The protein below binds the small molecule below.
Small molecule (SMILES): CC(C)C[C@H](NC(=O)[C@H](C)NC(=O)[C@H](C)NC(=O)[C@H](Cc1ccc(OP(=O)(O)O)cc1)NC(=O)[C@H](CC(N)=O)NC(=O)[C@@H](N)CC(C)C)C(=O)N[C@@H](C)C=O

Sequence of chain 1.A:
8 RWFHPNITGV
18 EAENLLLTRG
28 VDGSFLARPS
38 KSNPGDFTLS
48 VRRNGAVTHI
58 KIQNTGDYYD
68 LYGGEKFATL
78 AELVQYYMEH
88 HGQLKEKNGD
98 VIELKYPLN

Binding-site contacts:
Ligand atom P contacts residue LYS38 of chain 1.A at 3.8 Å.
Ligand atom CG contacts residue LYS92 of chain 1.A at 3.8 Å.
Ligand atom CD2 contacts residue ILE57 of chain 1.A at 3.5 Å (hydrophobic).
Ligand atom O contacts residue GLU93 of chain 1.A at 3.3 Å.
Ligand atom CD2 contacts residue HIS56 of chain 1.A at 3.7 Å.
Ligand atom C contacts residue GLU93 of chain 1.A at 3.7 Å.
Ligand atom CA contacts residue LYS92 of chain 1.A at 3.7 Å.
Ligand atom CB contacts residue LYS92 of chain 1.A at 3.7 Å.
Ligand atom C contacts residue HIS56 of chain 1.A at 3.5 Å.
Ligand atom N contacts residue THR55 of chain 1.A at 3.6 Å.
Ligand atom O1P contacts residue SER39 of chain 1.A at 3.9 Å.
Ligand atom CD1 contacts residue LYS92 of chain 1.A at 3.8 Å.
Ligand atom O1P contacts residue SER37 of chain 1.A at 2.9 Å (h-bond).
Ligand atom C contacts residue LYS92 of chain 1.A at 3.5 Å.
Ligand atom O contacts residue HIS56 of chain 1.A at 2.9 Å (h-bond).
Ligand atom CB contacts residue GLU93 of chain 1.A at 3.8 Å.
Ligand atom N contacts residue HIS56 of chain 1.A at 2.9 Å (h-bond).
Ligand atom O contacts residue LYS94 of chain 1.A at 2.5 Å (salt-bridge).
Ligand atom CD1 contacts residue GLY16 of chain 1.A at 3.6 Å.
Ligand atom O2P contacts residue SER37 of chain 1.A at 3.7 Å.
Ligand atom O contacts residue GLU93 of chain 1.A at 3.8 Å.
Ligand atom OH contacts residue ARG35 of chain 1.A at 3.1 Å (salt-bridge).
Ligand atom CD2 contacts residue GLU20 of chain 1.A at 3.6 Å.
Ligand atom CD2 contacts residue LYS58 of chain 1.A at 3.6 Å.
Ligand atom N contacts residue LYS92 of chain 1.A at 2.8 Å (salt-bridge).
Ligand atom CA contacts residue GLU20 of chain 1.A at 3.9 Å.
Ligand atom O3P contacts residue SER39 of chain 1.A at 2.9 Å (h-bond).
Ligand atom CE2 contacts residue LYS58 of chain 1.A at 3.6 Å.
Ligand atom CA contacts residue HIS56 of chain 1.A at 3.3 Å.
Ligand atom O1P contacts residue THR45 of chain 1.A at 2.9 Å (h-bond).
Ligand atom P contacts residue ARG35 of chain 1.A at 3.8 Å.
Ligand atom N contacts residue GLU93 of chain 1.A at 3.8 Å.
Ligand atom CB contacts residue THR55 of chain 1.A at 3.4 Å.
Ligand atom CB contacts residue HIS56 of chain 1.A at 3.8 Å.
Ligand atom O2P contacts residue ARG35 of chain 1.A at 3.0 Å (salt-bridge).
Ligand atom CA contacts residue LYS92 of chain 1.A at 3.4 Å.
Ligand atom O contacts residue THR55 of chain 1.A at 3.5 Å.
Ligand atom O2P contacts residue LYS38 of chain 1.A at 2.8 Å (salt-bridge).
Ligand atom CE2 contacts residue HIS56 of chain 1.A at 3.7 Å.
Ligand atom C contacts residue LYS94 of chain 1.A at 3.7 Å.